This small molecule binds to this protein.
Small molecule (SMILES): N[C@@H](CC(=O)O)C(=O)O

Sequence of chain 1.C:
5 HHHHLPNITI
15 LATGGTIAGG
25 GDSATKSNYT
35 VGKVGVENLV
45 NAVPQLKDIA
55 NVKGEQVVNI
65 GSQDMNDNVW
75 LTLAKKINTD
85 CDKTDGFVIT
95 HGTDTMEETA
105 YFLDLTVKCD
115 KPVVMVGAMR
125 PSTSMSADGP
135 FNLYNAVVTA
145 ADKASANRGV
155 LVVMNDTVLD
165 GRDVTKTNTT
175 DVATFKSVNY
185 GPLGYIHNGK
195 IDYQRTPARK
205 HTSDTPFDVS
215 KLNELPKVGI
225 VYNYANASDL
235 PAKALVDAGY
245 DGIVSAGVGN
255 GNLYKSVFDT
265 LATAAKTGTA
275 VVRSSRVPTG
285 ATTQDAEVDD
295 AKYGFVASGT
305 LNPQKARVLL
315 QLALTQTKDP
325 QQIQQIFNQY

Binding-site contacts:
Ligand atom OD2 contacts residue ALA122 of chain 1.D at 3.8 Å.
Ligand atom CA contacts residue GLU291 of chain 1.C at 3.4 Å.
Ligand atom OD2 contacts residue GLY19 of chain 1.D at 3.9 Å.
Ligand atom C contacts residue ASP98 of chain 1.D at 4.0 Å.
Ligand atom OD1 contacts residue THR97 of chain 1.D at 2.8 Å (h-bond).
Ligand atom C contacts residue GLY96 of chain 1.D at 3.4 Å.
Ligand atom OXT contacts residue GLY96 of chain 1.D at 3.2 Å.
Ligand atom OXT contacts residue SER66 of chain 1.D at 2.8 Å (h-bond).
Ligand atom OXT contacts residue THR20 of chain 1.D at 4.0 Å.
Ligand atom N contacts residue GLN67 of chain 1.D at 3.1 Å (h-bond).
Ligand atom OD1 contacts residue ALA122 of chain 1.D at 3.0 Å (h-bond).
Ligand atom OD2 contacts residue GLY96 of chain 1.D at 3.3 Å.
Ligand atom CB contacts residue ASP98 of chain 1.D at 3.5 Å.
Ligand atom OXT contacts residue GLY65 of chain 1.D at 3.5 Å.
Ligand atom CA contacts residue ASP98 of chain 1.D at 3.9 Å.
Ligand atom OD1 contacts residue MET123 of chain 1.D at 4.1 Å.
Ligand atom OXT contacts residue GLY19 of chain 1.D at 3.4 Å.
Ligand atom CA contacts residue GLN67 of chain 1.D at 4.0 Å.
Ligand atom N contacts residue GLU291 of chain 1.C at 2.6 Å (salt-bridge).
Ligand atom C contacts residue THR97 of chain 1.D at 3.8 Å.
Ligand atom N contacts residue ASP98 of chain 1.D at 3.1 Å (salt-bridge).
Ligand atom O contacts residue GLN67 of chain 1.D at 4.0 Å.
Ligand atom CG contacts residue THR97 of chain 1.D at 3.0 Å.
Ligand atom CG contacts residue ALA122 of chain 1.D at 3.8 Å (hydrophobic).
Ligand atom CB contacts residue GLU291 of chain 1.C at 3.6 Å.
Ligand atom OXT contacts residue GLN67 of chain 1.D at 3.7 Å.
Ligand atom N contacts residue ASN256 of chain 1.C at 3.6 Å.
Ligand atom C contacts residue GLN67 of chain 1.D at 3.7 Å.
Ligand atom O contacts residue SER66 of chain 1.D at 2.6 Å (h-bond).
Ligand atom OD2 contacts residue THR97 of chain 1.D at 2.9 Å (h-bond).
Ligand atom O contacts residue ASP98 of chain 1.D at 2.9 Å (salt-bridge).
Ligand atom C contacts residue SER66 of chain 1.D at 3.5 Å.
Ligand atom OD2 contacts residue THR20 of chain 1.D at 2.9 Å (h-bond).
Ligand atom OD1 contacts residue THR20 of chain 1.D at 3.2 Å (h-bond).
Ligand atom O contacts residue GLY96 of chain 1.D at 3.3 Å.
Ligand atom CB contacts residue THR20 of chain 1.D at 3.3 Å.
Ligand atom CB contacts residue THR97 of chain 1.D at 3.5 Å.
Ligand atom O contacts residue THR97 of chain 1.D at 3.2 Å (h-bond).
Ligand atom CA contacts residue THR20 of chain 1.D at 3.5 Å.
Ligand atom CG contacts residue THR20 of chain 1.D at 2.9 Å.

Sequence of chain 1.D:
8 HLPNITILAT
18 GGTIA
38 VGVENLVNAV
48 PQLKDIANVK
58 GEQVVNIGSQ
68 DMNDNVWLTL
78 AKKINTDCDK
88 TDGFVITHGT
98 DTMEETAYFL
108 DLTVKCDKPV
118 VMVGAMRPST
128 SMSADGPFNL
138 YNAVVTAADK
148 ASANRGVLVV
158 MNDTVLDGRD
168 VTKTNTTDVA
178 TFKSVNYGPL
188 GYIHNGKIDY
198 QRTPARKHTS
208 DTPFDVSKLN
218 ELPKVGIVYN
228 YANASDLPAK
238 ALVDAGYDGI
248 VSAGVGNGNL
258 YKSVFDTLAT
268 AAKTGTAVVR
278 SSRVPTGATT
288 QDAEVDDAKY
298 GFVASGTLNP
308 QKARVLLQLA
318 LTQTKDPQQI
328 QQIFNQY